Sequence of chain 2.A:
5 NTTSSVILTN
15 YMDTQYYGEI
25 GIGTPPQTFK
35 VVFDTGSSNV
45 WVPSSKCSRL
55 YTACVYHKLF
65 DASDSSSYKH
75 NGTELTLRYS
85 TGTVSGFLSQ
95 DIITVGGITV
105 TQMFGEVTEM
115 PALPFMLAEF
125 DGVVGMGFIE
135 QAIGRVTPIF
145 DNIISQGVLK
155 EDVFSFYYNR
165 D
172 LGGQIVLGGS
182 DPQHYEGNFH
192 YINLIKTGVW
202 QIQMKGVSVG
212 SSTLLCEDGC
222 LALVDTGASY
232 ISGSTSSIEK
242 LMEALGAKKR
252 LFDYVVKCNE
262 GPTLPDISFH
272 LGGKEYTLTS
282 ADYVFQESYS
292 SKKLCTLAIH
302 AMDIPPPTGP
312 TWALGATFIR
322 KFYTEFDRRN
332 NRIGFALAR

Sequence of chain 1.A:
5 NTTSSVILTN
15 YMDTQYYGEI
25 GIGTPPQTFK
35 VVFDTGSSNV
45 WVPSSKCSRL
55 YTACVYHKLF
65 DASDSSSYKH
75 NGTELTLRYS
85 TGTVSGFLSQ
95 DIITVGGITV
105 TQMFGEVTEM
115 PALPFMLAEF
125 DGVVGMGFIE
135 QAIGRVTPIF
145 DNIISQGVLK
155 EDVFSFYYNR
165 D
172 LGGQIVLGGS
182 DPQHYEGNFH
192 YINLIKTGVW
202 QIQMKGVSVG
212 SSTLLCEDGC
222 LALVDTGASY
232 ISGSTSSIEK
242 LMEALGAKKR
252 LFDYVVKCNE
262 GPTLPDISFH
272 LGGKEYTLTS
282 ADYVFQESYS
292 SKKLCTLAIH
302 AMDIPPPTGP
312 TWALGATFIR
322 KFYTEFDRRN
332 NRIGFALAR

Binding-site contacts:
Ligand atom N2H contacts residue ALA314 of chain 1.A at 3.4 Å.
Ligand atom CNV contacts residue ASP226 of chain 1.A at 3.6 Å.
Ligand atom C2H contacts residue SER233 of chain 1.A at 3.7 Å.
Ligand atom OC contacts residue ASP226 of chain 1.A at 2.5 Å (salt-bridge).
Ligand atom CS2 contacts residue TYR231 of chain 1.A at 3.6 Å (hydrophobic).
Ligand atom CBC contacts residue GLY228 of chain 1.A at 3.3 Å.
Ligand atom C3F contacts residue GLN19 of chain 1.A at 3.4 Å.
Ligand atom OV contacts residue SER84 of chain 1.A at 3.4 Å (h-bond).
Ligand atom OC contacts residue GLY40 of chain 1.A at 3.6 Å.
Ligand atom CAF contacts residue THR85 of chain 1.A at 3.7 Å.
Ligand atom N2H contacts residue SER233 of chain 1.A at 3.0 Å.
Ligand atom CBC contacts residue ASP38 of chain 1.A at 3.3 Å.
Ligand atom NH contacts residue THR85 of chain 1.A at 3.2 Å (h-bond).
Ligand atom OS1 contacts residue THR85 of chain 1.A at 3.7 Å.
Ligand atom OF contacts residue SER230 of chain 1.A at 3.0 Å (h-bond).
Ligand atom OH contacts residue SER84 of chain 1.A at 2.9 Å.
Ligand atom OV contacts residue TYR83 of chain 1.A at 3.4 Å.
Ligand atom CNF contacts residue SER230 of chain 1.A at 3.5 Å.
Ligand atom OS2 contacts residue THR85 of chain 1.A at 3.7 Å.
Ligand atom OF contacts residue ALA229 of chain 1.A at 3.5 Å.
Ligand atom CBV contacts residue SER84 of chain 1.A at 3.7 Å.
Ligand atom C2H contacts residue ALA229 of chain 1.A at 3.5 Å (hydrophobic).
Ligand atom C1C contacts residue GLY228 of chain 1.A at 3.1 Å.
Ligand atom CBH contacts residue SER84 of chain 1.A at 3.6 Å.
Ligand atom NC contacts residue GLY228 of chain 1.A at 3.3 Å (h-bond).
Ligand atom C3H contacts residue SER233 of chain 1.A at 3.7 Å.
Ligand atom C6C contacts residue TYR83 of chain 1.A at 3.6 Å (hydrophobic).
Ligand atom CC contacts residue ASP38 of chain 1.A at 3.7 Å.
Ligand atom C3H contacts residue ALA314 of chain 1.A at 3.7 Å (hydrophobic).
Ligand atom CV contacts residue GLY40 of chain 1.A at 3.7 Å.
Ligand atom C1T contacts residue GLY40 of chain 1.A at 3.5 Å.
Ligand atom OS2 contacts residue HIS301 of chain 1.A at 3.5 Å.
Ligand atom OH contacts residue THR85 of chain 1.A at 3.2 Å (h-bond).
Ligand atom N1H contacts residue SER84 of chain 1.A at 3.2 Å (h-bond).
Ligand atom NT contacts residue GLY40 of chain 1.A at 2.8 Å (h-bond).
Ligand atom OC contacts residue ASP38 of chain 1.A at 2.7 Å (salt-bridge).
Ligand atom C2T contacts residue SER41 of chain 1.A at 3.5 Å.
Ligand atom CC contacts residue ASP226 of chain 1.A at 3.5 Å.
Ligand atom CAV contacts residue GLY40 of chain 1.A at 3.7 Å.
Ligand atom C2C contacts residue GLY228 of chain 1.A at 3.6 Å.

The protein below binds the small molecule below.
Small molecule (SMILES): CCCCNC(=O)C(CC(O)C(CC1CCCCC1)NC(=O)C(Cc1cnc[nH]1)NC(=O)C(Cc1ccccc1)CS(=O)(=O)C(C)(C)C)C(C)C